Binding-site contacts:
Ligand atom C21 contacts residue THR75 of chain 1.C at 4.2 Å.
Ligand atom C21 contacts residue THR75 of chain 1.B at 3.8 Å.
Ligand atom C11 contacts residue THR75 of chain 1.D at 3.7 Å.
Ligand atom C31 contacts residue THR75 of chain 1.B at 4.5 Å.
Ligand atom C42 contacts residue ILE100 of chain 1.B at 4.3 Å (hydrophobic).
Ligand atom C12 contacts residue THR75 of chain 1.D at 4.4 Å.
Ligand atom C22 contacts residue THR75 of chain 1.B at 3.8 Å.
Ligand atom C32 contacts residue ILE100 of chain 1.A at 3.7 Å (hydrophobic).
Ligand atom C31 contacts residue THR75 of chain 1.A at 3.4 Å.
Ligand atom C12 contacts residue ILE100 of chain 1.D at 3.9 Å (hydrophobic).
Ligand atom C32 contacts residue THR75 of chain 1.A at 4.1 Å.
Ligand atom N1 contacts residue THR75 of chain 1.A at 4.4 Å.

Sequence of chain 1.B:
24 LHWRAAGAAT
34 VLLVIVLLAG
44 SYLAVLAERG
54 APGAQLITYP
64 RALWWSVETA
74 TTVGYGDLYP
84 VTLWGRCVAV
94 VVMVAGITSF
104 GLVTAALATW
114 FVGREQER

Sequence of chain 1.D:
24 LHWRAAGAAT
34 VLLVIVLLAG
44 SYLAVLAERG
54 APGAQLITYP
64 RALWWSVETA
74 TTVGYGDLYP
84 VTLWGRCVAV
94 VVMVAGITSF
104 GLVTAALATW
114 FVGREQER

Sequence of chain 1.C:
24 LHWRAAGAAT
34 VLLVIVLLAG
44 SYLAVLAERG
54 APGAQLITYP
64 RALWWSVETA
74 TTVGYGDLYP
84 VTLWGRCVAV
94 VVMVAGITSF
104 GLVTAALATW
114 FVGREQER

Sequence of chain 1.A:
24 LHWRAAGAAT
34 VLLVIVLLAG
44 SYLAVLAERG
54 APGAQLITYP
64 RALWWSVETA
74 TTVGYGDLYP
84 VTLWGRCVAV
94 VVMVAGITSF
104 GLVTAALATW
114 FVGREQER

A small-molecule ligand and the protein it binds are described below.
Small molecule (SMILES): CCCC[N+](CCCC)(CCCC)CCCC